Sequence of chain 1.C:
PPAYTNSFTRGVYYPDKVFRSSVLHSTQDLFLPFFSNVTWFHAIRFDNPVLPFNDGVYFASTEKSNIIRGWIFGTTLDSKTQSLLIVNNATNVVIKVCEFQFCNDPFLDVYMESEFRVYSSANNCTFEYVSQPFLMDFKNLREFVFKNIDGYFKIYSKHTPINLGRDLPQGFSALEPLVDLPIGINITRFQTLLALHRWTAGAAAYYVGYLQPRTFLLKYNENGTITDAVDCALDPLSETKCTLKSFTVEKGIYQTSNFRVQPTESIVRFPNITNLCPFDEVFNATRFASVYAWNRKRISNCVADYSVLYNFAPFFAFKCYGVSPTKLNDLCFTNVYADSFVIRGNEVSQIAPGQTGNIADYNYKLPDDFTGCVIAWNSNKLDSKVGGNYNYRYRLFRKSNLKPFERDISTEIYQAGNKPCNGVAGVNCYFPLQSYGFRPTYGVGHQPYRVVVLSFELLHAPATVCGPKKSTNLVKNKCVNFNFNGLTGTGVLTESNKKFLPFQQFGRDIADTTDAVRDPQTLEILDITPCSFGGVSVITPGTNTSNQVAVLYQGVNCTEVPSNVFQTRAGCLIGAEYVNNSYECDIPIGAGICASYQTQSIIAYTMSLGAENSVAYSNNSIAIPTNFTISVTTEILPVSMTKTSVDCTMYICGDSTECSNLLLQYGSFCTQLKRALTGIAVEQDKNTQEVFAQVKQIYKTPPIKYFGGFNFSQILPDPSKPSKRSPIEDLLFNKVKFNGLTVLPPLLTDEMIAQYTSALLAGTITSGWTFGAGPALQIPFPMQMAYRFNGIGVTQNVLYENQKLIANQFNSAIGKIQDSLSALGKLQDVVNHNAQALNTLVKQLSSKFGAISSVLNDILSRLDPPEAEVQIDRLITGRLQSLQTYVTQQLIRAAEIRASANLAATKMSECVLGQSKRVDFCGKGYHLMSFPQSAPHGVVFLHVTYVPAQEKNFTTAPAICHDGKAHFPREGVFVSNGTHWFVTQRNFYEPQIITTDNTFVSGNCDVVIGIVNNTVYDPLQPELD

The protein below binds the small molecule below.
Small molecule (SMILES): CC(=O)N[C@@H]1[C@@H](O)[C@H](O)[C@@H](CO)O[C@H]1O

Binding-site contacts:
Ligand atom C1 contacts residue ASN601 of chain 1.C at 1.4 Å.
Ligand atom C4 contacts residue ASN601 of chain 1.C at 4.2 Å.
Ligand atom C5 contacts residue ASN601 of chain 1.C at 3.7 Å.
Ligand atom C8 contacts residue ASN601 of chain 1.C at 4.4 Å.
Ligand atom C2 contacts residue ASN601 of chain 1.C at 2.4 Å.
Ligand atom C7 contacts residue ASN601 of chain 1.C at 3.4 Å.
Ligand atom O7 contacts residue THR602 of chain 1.C at 4.3 Å.
Ligand atom O7 contacts residue ASN601 of chain 1.C at 3.4 Å (h-bond).
Ligand atom O5 contacts residue ASN601 of chain 1.C at 2.4 Å (h-bond).
Ligand atom C3 contacts residue ASN601 of chain 1.C at 3.7 Å.
Ligand atom N2 contacts residue ASN601 of chain 1.C at 2.7 Å (h-bond).